The small molecule below binds the protein below.
Small molecule (SMILES): CC(=O)N[C@@H]1[C@@H](O)[C@H](O)[C@@H](CO)O[C@H]1O

Sequence of chain 1.B:
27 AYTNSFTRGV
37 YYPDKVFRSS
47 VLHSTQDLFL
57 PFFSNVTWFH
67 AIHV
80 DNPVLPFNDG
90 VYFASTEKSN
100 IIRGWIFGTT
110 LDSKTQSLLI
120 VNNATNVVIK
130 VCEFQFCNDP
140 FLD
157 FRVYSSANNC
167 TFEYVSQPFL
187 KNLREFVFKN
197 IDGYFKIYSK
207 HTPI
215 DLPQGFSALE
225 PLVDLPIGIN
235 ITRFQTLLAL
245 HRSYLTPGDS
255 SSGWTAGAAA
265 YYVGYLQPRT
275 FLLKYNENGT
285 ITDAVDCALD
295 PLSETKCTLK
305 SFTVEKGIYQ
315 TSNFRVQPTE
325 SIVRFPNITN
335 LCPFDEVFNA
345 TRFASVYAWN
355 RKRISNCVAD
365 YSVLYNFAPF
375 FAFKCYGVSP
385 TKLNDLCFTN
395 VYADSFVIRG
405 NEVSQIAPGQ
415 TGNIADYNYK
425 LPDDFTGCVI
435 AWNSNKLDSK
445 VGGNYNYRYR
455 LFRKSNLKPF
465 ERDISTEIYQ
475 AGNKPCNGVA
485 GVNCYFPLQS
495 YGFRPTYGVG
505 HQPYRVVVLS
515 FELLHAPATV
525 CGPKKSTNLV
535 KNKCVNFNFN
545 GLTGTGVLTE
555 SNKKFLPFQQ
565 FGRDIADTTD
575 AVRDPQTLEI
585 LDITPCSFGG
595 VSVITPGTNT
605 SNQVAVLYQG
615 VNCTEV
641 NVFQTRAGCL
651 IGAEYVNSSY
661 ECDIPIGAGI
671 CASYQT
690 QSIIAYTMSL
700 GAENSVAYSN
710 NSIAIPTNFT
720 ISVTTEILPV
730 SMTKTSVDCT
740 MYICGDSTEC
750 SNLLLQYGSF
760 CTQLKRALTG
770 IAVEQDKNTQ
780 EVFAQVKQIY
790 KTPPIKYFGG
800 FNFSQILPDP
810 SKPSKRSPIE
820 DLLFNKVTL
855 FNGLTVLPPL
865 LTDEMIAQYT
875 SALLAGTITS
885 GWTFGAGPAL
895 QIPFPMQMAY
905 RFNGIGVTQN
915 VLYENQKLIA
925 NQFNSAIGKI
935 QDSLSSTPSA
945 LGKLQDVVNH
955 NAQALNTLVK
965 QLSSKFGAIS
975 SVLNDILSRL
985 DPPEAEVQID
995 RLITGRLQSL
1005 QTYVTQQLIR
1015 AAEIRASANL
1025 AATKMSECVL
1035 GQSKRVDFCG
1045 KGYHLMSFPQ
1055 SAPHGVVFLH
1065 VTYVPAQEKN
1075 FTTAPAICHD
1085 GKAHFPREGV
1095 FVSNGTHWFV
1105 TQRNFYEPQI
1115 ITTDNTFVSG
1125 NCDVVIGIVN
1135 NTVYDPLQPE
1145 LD

Binding-site contacts:
Ligand atom C3 contacts residue ASN1098 of chain 1.B at 3.2 Å.
Ligand atom C7 contacts residue THR1100 of chain 1.B at 3.4 Å.
Ligand atom O5 contacts residue HIS1101 of chain 1.B at 3.6 Å (h-bond).
Ligand atom O7 contacts residue ASN1098 of chain 1.B at 2.8 Å (h-bond).
Ligand atom C7 contacts residue ASN1098 of chain 1.B at 3.8 Å.
Ligand atom C2 contacts residue HIS1101 of chain 1.B at 3.9 Å.
Ligand atom N2 contacts residue ASN1098 of chain 1.B at 4.1 Å.
Ligand atom C2 contacts residue THR1100 of chain 1.B at 3.8 Å.
Ligand atom O5 contacts residue PHE1103 of chain 1.B at 4.3 Å.
Ligand atom N2 contacts residue THR1100 of chain 1.B at 3.2 Å.
Ligand atom C2 contacts residue ASN1098 of chain 1.B at 3.5 Å.
Ligand atom O4 contacts residue ASN1098 of chain 1.B at 4.1 Å.
Ligand atom N2 contacts residue HIS1101 of chain 1.B at 4.4 Å.
Ligand atom C4 contacts residue ASN1098 of chain 1.B at 3.5 Å.
Ligand atom O3 contacts residue ASN1098 of chain 1.B at 2.4 Å (h-bond).
Ligand atom C1 contacts residue THR1100 of chain 1.B at 4.1 Å.
Ligand atom C1 contacts residue HIS1101 of chain 1.B at 3.2 Å.
Ligand atom C8 contacts residue THR1100 of chain 1.B at 3.7 Å.
Ligand atom O6 contacts residue PHE1103 of chain 1.B at 4.3 Å.
Ligand atom O7 contacts residue THR1100 of chain 1.B at 3.9 Å.
Ligand atom C6 contacts residue PHE1103 of chain 1.B at 4.0 Å (hydrophobic).